Sequence of chain 52.A:
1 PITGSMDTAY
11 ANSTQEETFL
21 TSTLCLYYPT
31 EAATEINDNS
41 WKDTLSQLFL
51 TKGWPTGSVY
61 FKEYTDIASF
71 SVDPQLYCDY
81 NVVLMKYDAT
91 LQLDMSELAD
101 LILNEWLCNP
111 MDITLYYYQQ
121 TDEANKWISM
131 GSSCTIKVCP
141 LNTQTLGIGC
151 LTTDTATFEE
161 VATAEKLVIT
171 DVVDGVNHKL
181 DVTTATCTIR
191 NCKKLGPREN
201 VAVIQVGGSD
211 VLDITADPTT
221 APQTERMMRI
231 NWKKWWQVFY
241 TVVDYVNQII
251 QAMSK

A protein and the small-molecule ligand that binds it are described below.
Small molecule (SMILES): CC(=O)N[C@H]1[C@H](O[C@H]2[C@H](O)[C@@H](NC(C)=O)CO[C@@H]2CO)O[C@H](CO)[C@@H](O)[C@@H]1O

Binding-site contacts:
Ligand atom O5 contacts residue ASN12 of chain 52.A at 2.5 Å (h-bond).
Ligand atom C7 contacts residue ASN12 of chain 52.A at 4.3 Å.
Ligand atom N2 contacts residue ASN12 of chain 52.A at 4.0 Å.
Ligand atom C5 contacts residue ASN12 of chain 52.A at 3.9 Å.
Ligand atom C2 contacts residue ASN12 of chain 52.A at 3.5 Å.
Ligand atom O7 contacts residue ASN12 of chain 52.A at 4.2 Å.
Ligand atom C1 contacts residue ASN12 of chain 52.A at 2.1 Å.